Sequence of chain 1.A:
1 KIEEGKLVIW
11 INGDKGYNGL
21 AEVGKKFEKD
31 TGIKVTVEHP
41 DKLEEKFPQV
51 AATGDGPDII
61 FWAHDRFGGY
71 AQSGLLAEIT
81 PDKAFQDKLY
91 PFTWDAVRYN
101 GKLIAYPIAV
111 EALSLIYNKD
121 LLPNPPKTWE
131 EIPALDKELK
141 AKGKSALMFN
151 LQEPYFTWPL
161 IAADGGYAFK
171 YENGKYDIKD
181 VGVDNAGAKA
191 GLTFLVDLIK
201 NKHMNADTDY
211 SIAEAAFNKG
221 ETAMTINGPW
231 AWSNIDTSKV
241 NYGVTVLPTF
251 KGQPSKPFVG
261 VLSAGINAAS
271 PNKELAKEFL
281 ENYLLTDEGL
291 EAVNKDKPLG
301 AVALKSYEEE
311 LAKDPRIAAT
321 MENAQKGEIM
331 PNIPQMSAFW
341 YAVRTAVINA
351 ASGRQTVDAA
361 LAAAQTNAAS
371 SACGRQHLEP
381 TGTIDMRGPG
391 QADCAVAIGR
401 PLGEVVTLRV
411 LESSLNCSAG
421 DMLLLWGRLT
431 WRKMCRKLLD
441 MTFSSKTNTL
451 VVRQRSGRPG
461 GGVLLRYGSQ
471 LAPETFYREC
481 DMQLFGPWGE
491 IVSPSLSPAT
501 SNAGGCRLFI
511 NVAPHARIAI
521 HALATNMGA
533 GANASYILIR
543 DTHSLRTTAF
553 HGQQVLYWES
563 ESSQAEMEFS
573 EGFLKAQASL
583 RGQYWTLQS

The protein below binds the small molecule below.
Small molecule (SMILES): OC[C@H]1O[C@H](O[C@H]2[C@H](O)[C@@H](O)[C@@H](O)O[C@@H]2CO)[C@H](O)[C@@H](O)[C@@H]1O

Binding-site contacts:
Ligand atom O3 contacts residue ALA63 of chain 1.A at 3.5 Å.
Ligand atom C2 contacts residue GLU111 of chain 1.A at 3.4 Å.
Ligand atom O3 contacts residue TRP62 of chain 1.A at 3.4 Å (h-bond).
Ligand atom O6 contacts residue GLU153 of chain 1.A at 3.1 Å (salt-bridge).
Ligand atom C3 contacts residue TRP62 of chain 1.A at 3.8 Å (hydrophobic).
Ligand atom O2 contacts residue LYS15 of chain 1.A at 2.5 Å (salt-bridge).
Ligand atom O6 contacts residue PHE156 of chain 1.A at 3.3 Å.
Ligand atom C6 contacts residue GLU153 of chain 1.A at 3.1 Å.
Ligand atom C2 contacts residue ASP65 of chain 1.A at 3.3 Å.
Ligand atom O1 contacts residue LYS15 of chain 1.A at 2.9 Å (salt-bridge).
Ligand atom O1 contacts residue ASN12 of chain 1.A at 3.0 Å (h-bond).
Ligand atom C1 contacts residue ASP14 of chain 1.A at 3.6 Å.
Ligand atom O2 contacts residue ALA63 of chain 1.A at 3.2 Å.
Ligand atom O2 contacts residue GLU111 of chain 1.A at 2.9 Å (salt-bridge).
Ligand atom O2 contacts residue ASP65 of chain 1.A at 3.0 Å (salt-bridge).
Ligand atom O5 contacts residue TYR155 of chain 1.A at 3.2 Å.
Ligand atom C2 contacts residue LYS15 of chain 1.A at 3.4 Å.
Ligand atom C1 contacts residue TYR155 of chain 1.A at 3.6 Å (hydrophobic).
Ligand atom C3 contacts residue TRP340 of chain 1.A at 3.8 Å (hydrophobic).
Ligand atom C6 contacts residue PRO154 of chain 1.A at 3.4 Å (hydrophobic).
Ligand atom O4 contacts residue ARG344 of chain 1.A at 3.4 Å (salt-bridge).
Ligand atom O3 contacts residue TRP340 of chain 1.A at 3.2 Å (h-bond).
Ligand atom O1 contacts residue ASP14 of chain 1.A at 3.6 Å (salt-bridge).
Ligand atom O3 contacts residue ARG66 of chain 1.A at 3.0 Å (salt-bridge).
Ligand atom C6 contacts residue TYR155 of chain 1.A at 3.5 Å (hydrophobic).
Ligand atom C4 contacts residue TRP340 of chain 1.A at 3.3 Å (hydrophobic).
Ligand atom O3 contacts residue TYR155 of chain 1.A at 3.6 Å.
Ligand atom C3 contacts residue ASP65 of chain 1.A at 3.4 Å.
Ligand atom O5 contacts residue ASP14 of chain 1.A at 3.5 Å (salt-bridge).
Ligand atom O3 contacts residue ASP65 of chain 1.A at 2.5 Å (salt-bridge).
Ligand atom C5 contacts residue GLU153 of chain 1.A at 3.5 Å.
Ligand atom O4 contacts residue ARG66 of chain 1.A at 3.2 Å (salt-bridge).
Ligand atom C4 contacts residue TYR155 of chain 1.A at 3.7 Å (hydrophobic).
Ligand atom O4 contacts residue TRP340 of chain 1.A at 3.6 Å.
Ligand atom O6 contacts residue PRO154 of chain 1.A at 3.0 Å.
Ligand atom C1 contacts residue LYS15 of chain 1.A at 3.3 Å.
Ligand atom O6 contacts residue TRP340 of chain 1.A at 3.4 Å.
Ligand atom O2 contacts residue TRP62 of chain 1.A at 3.2 Å (h-bond).
Ligand atom C6 contacts residue PHE156 of chain 1.A at 3.4 Å (hydrophobic).
Ligand atom O3 contacts residue GLU111 of chain 1.A at 3.7 Å.